Binding-site contacts:
Ligand atom C contacts residue PRO6 of chain 1.D at 3.3 Å (hydrophobic).
Ligand atom C contacts residue THR42 of chain 1.D at 3.6 Å.
Ligand atom OXT contacts residue THR41 of chain 1.D at 2.9 Å (h-bond).
Ligand atom C contacts residue GLY40 of chain 1.D at 4.2 Å.
Ligand atom OXT contacts residue THR42 of chain 1.D at 3.8 Å.
Ligand atom OXT contacts residue LYS153 of chain 1.D at 2.5 Å (salt-bridge).
Ligand atom C contacts residue LYS153 of chain 1.D at 2.2 Å.
Ligand atom CB contacts residue LYS153 of chain 1.D at 2.5 Å.
Ligand atom O contacts residue TYR128 of chain 1.D at 3.7 Å.
Ligand atom O contacts residue GLY40 of chain 1.D at 4.3 Å.
Ligand atom OXT contacts residue PHE37 of chain 1.D at 3.6 Å.
Ligand atom C contacts residue TYR128 of chain 1.D at 3.1 Å (hydrophobic).
Ligand atom CB contacts residue PRO6 of chain 1.D at 4.2 Å (hydrophobic).
Ligand atom CA contacts residue VAL194 of chain 1.D at 4.1 Å (hydrophobic).
Ligand atom CB contacts residue THR155 of chain 1.D at 4.0 Å.
Ligand atom O contacts residue LYS153 of chain 1.D at 3.4 Å (salt-bridge).
Ligand atom C contacts residue THR41 of chain 1.D at 3.5 Å.
Ligand atom O contacts residue PRO6 of chain 1.D at 3.4 Å.
Ligand atom CA contacts residue THR155 of chain 1.D at 4.3 Å.
Ligand atom CB contacts residue TYR128 of chain 1.D at 4.1 Å (hydrophobic).
Ligand atom OXT contacts residue GLY40 of chain 1.D at 3.1 Å.
Ligand atom CB contacts residue THR42 of chain 1.D at 4.0 Å.
Ligand atom OXT contacts residue PRO6 of chain 1.D at 3.4 Å.
Ligand atom CB contacts residue VAL194 of chain 1.D at 4.2 Å (hydrophobic).
Ligand atom O contacts residue THR42 of chain 1.D at 2.5 Å (h-bond).
Ligand atom CA contacts residue THR42 of chain 1.D at 4.3 Å.
Ligand atom CA contacts residue PRO6 of chain 1.D at 3.7 Å (hydrophobic).
Ligand atom CA contacts residue LYS153 of chain 1.D at 1.3 Å.
Ligand atom OXT contacts residue TYR128 of chain 1.D at 3.2 Å (h-bond).
Ligand atom O contacts residue THR41 of chain 1.D at 3.4 Å (h-bond).
Ligand atom CA contacts residue TYR128 of chain 1.D at 3.3 Å (hydrophobic).
Ligand atom CB contacts residue GLY177 of chain 1.D at 3.9 Å.

Sequence of chain 1.D:
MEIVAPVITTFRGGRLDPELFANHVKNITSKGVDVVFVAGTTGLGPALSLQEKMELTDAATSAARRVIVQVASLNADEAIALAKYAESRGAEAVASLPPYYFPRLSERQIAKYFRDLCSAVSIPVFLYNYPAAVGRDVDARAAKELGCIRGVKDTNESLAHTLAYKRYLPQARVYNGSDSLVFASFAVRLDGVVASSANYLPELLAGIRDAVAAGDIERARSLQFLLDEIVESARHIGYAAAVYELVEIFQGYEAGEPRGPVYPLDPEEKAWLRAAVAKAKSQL

A protein and the small-molecule ligand that binds it are described below.
Small molecule (SMILES): CC(=O)C(=O)O